Binding-site contacts:
Ligand atom C10 contacts residue MET49 of chain 1.A at 3.4 Å (hydrophobic).
Ligand atom C11 contacts residue MET165 of chain 1.A at 3.7 Å (hydrophobic).
Ligand atom O1 contacts residue ARG188 of chain 1.A at 3.4 Å (salt-bridge).
Ligand atom C4 contacts residue HIS163 of chain 1.A at 3.1 Å.
Ligand atom C13 contacts residue GLU166 of chain 1.A at 3.8 Å.
Ligand atom CL contacts residue HIS41 of chain 1.A at 3.4 Å.
Ligand atom CL contacts residue MET49 of chain 1.A at 3.4 Å.
Ligand atom C9 contacts residue HIS164 of chain 1.A at 3.6 Å.
Ligand atom O contacts residue MET165 of chain 1.A at 3.5 Å.
Ligand atom C3 contacts residue HIS163 of chain 1.A at 3.8 Å.
Ligand atom O1 contacts residue GLN189 of chain 1.A at 3.2 Å.
Ligand atom O2 contacts residue THR190 of chain 1.A at 3.6 Å (h-bond).
Ligand atom C3 contacts residue PHE140 of chain 1.A at 3.3 Å (hydrophobic).
Ligand atom N contacts residue SER144 of chain 1.A at 3.8 Å.
Ligand atom C11 contacts residue ARG188 of chain 1.A at 3.7 Å.
Ligand atom C14 contacts residue GLN192 of chain 1.A at 3.2 Å.
Ligand atom C3 contacts residue GLU166 of chain 1.A at 3.5 Å.
Ligand atom O2 contacts residue PRO168 of chain 1.A at 2.9 Å.
Ligand atom C15 contacts residue GLU166 of chain 1.A at 3.7 Å.
Ligand atom O contacts residue GLU166 of chain 1.A at 2.9 Å (salt-bridge).
Ligand atom N1 contacts residue CYS145 of chain 1.A at 3.8 Å.
Ligand atom C3 contacts residue LEU141 of chain 1.A at 3.7 Å (hydrophobic).
Ligand atom C14 contacts residue THR190 of chain 1.A at 3.0 Å.
Ligand atom N contacts residue HIS163 of chain 1.A at 2.6 Å (h-bond).
Ligand atom C9 contacts residue MET49 of chain 1.A at 3.8 Å (hydrophobic).
Ligand atom C9 contacts residue MET165 of chain 1.A at 3.7 Å (hydrophobic).
Ligand atom N contacts residue GLU166 of chain 1.A at 3.6 Å.
Ligand atom C10 contacts residue MET165 of chain 1.A at 3.6 Å (hydrophobic).
Ligand atom C13 contacts residue ARG188 of chain 1.A at 3.8 Å.
Ligand atom C15 contacts residue THR190 of chain 1.A at 3.5 Å.
Ligand atom C11 contacts residue MET49 of chain 1.A at 3.7 Å (hydrophobic).
Ligand atom CL contacts residue ASP187 of chain 1.A at 3.1 Å.
Ligand atom C2 contacts residue LEU141 of chain 1.A at 3.6 Å (hydrophobic).
Ligand atom N2 contacts residue GLU166 of chain 1.A at 2.9 Å (salt-bridge).
Ligand atom C2 contacts residue PHE140 of chain 1.A at 3.8 Å (hydrophobic).
Ligand atom N contacts residue PHE140 of chain 1.A at 3.8 Å.
Ligand atom C14 contacts residue ARG188 of chain 1.A at 3.2 Å.
Ligand atom C4 contacts residue GLU166 of chain 1.A at 3.7 Å.
Ligand atom O2 contacts residue LEU167 of chain 1.A at 3.6 Å.
Ligand atom O2 contacts residue GLN192 of chain 1.A at 3.8 Å.

A small-molecule ligand and the protein it binds are described below.
Small molecule (SMILES): Cc1ccncc1NC(=O)Cc1cc(Cl)cc(O[C@@H]2CC(=O)N2)c1

Sequence of chain 1.A:
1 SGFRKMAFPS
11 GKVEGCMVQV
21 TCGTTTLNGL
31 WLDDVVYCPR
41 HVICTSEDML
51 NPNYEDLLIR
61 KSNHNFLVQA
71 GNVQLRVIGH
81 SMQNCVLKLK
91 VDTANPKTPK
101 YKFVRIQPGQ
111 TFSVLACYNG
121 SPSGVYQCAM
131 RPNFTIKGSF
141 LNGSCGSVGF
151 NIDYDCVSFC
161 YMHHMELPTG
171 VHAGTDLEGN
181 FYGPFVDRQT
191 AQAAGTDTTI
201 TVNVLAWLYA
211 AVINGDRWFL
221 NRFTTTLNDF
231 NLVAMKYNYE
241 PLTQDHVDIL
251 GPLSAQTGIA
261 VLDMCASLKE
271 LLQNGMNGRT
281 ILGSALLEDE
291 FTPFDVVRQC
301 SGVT